Binding-site contacts:
Ligand atom C8 contacts residue ASN92 of chain 1.F at 3.8 Å.
Ligand atom O4 contacts residue ASN92 of chain 1.F at 4.4 Å.
Ligand atom C7 contacts residue ASN92 of chain 1.F at 4.5 Å.
Ligand atom C6 contacts residue ARG90 of chain 1.F at 3.4 Å.
Ligand atom C4 contacts residue ASN92 of chain 1.F at 3.4 Å.
Ligand atom N2 contacts residue ASN92 of chain 1.F at 3.7 Å.
Ligand atom O3 contacts residue ARG90 of chain 1.F at 3.6 Å.
Ligand atom C3 contacts residue ASN92 of chain 1.F at 2.8 Å.
Ligand atom O5 contacts residue ASN92 of chain 1.F at 2.3 Å (h-bond).
Ligand atom C5 contacts residue ASN92 of chain 1.F at 2.9 Å.
Ligand atom O6 contacts residue ASN92 of chain 1.F at 4.1 Å.
Ligand atom O6 contacts residue ARG90 of chain 1.F at 3.9 Å.
Ligand atom O3 contacts residue ASN92 of chain 1.F at 2.3 Å (h-bond).
Ligand atom C6 contacts residue ASN92 of chain 1.F at 2.7 Å.
Ligand atom C2 contacts residue ASN92 of chain 1.F at 2.4 Å.
Ligand atom C1 contacts residue ASN92 of chain 1.F at 1.4 Å.

This protein binds this small molecule.
Small molecule (SMILES): CC(=O)N[C@@H]1[C@@H](O)[C@H](O)[C@@H](CO)O[C@H]1O

Sequence of chain 1.F:
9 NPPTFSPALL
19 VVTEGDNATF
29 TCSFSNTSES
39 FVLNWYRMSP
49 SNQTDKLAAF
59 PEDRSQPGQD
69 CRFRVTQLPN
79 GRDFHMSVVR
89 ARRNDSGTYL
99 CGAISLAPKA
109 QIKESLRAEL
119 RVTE